Binding-site contacts:
Ligand atom CAP contacts residue THR120 of chain 1.B at 4.0 Å.
Ligand atom CAA contacts residue THR119 of chain 1.B at 3.9 Å.
Ligand atom OAG contacts residue LEU111 of chain 1.D at 4.1 Å.
Ligand atom CAJ contacts residue THR120 of chain 1.B at 3.8 Å.
Ligand atom CAN contacts residue LYS16 of chain 1.D at 3.5 Å.
Ligand atom CAJ contacts residue ALA109 of chain 1.B at 3.9 Å (hydrophobic).
Ligand atom CAI contacts residue LEU18 of chain 1.D at 4.2 Å (hydrophobic).
Ligand atom CAA contacts residue SER118 of chain 1.B at 3.2 Å.
Ligand atom CAK contacts residue THR120 of chain 1.D at 3.9 Å.
Ligand atom CAA contacts residue ALA109 of chain 1.B at 4.1 Å (hydrophobic).
Ligand atom CAV contacts residue LYS16 of chain 1.D at 4.2 Å.
Ligand atom CAM contacts residue LYS16 of chain 1.D at 4.3 Å.
Ligand atom CAH contacts residue LEU18 of chain 1.B at 4.0 Å (hydrophobic).
Ligand atom CAA contacts residue LEU111 of chain 1.D at 4.3 Å (hydrophobic).
Ligand atom CAA contacts residue THR120 of chain 1.B at 3.8 Å.
Ligand atom CAO contacts residue LYS16 of chain 1.B at 1.5 Å.
Ligand atom CAM contacts residue LEU18 of chain 1.D at 4.0 Å (hydrophobic).
Ligand atom OAE contacts residue LYS16 of chain 1.D at 2.4 Å (salt-bridge).
Ligand atom OAE contacts residue LYS16 of chain 1.B at 2.3 Å (salt-bridge).
Ligand atom CAB contacts residue THR120 of chain 1.D at 3.7 Å.
Ligand atom OAG contacts residue LEU111 of chain 1.B at 4.2 Å.
Ligand atom CAB contacts residue SER118 of chain 1.D at 3.2 Å.
Ligand atom CAU contacts residue LYS16 of chain 1.D at 3.1 Å.
Ligand atom CAH contacts residue ALA109 of chain 1.B at 4.1 Å (hydrophobic).
Ligand atom CAT contacts residue LEU111 of chain 1.B at 4.3 Å (hydrophobic).
Ligand atom CAD contacts residue LEU18 of chain 1.D at 4.1 Å (hydrophobic).
Ligand atom CAN contacts residue LYS16 of chain 1.B at 3.5 Å.
Ligand atom CAB contacts residue ALA109 of chain 1.D at 3.5 Å (hydrophobic).
Ligand atom CAQ contacts residue THR120 of chain 1.D at 4.0 Å.
Ligand atom CAS contacts residue LYS16 of chain 1.D at 4.2 Å.
Ligand atom CAO contacts residue LYS16 of chain 1.D at 3.1 Å.
Ligand atom CAT contacts residue SER118 of chain 1.D at 3.8 Å.
Ligand atom CAU contacts residue LYS16 of chain 1.B at 2.6 Å.
Ligand atom CAK contacts residue ALA109 of chain 1.D at 3.7 Å (hydrophobic).
Ligand atom CAB contacts residue THR119 of chain 1.D at 3.9 Å.
Ligand atom CAL contacts residue LYS16 of chain 1.B at 3.5 Å.
Ligand atom OAG contacts residue SER118 of chain 1.B at 3.7 Å.
Ligand atom CAQ contacts residue SER118 of chain 1.D at 4.0 Å.
Ligand atom OAG contacts residue SER118 of chain 1.D at 2.7 Å (h-bond).
Ligand atom CAL contacts residue LYS16 of chain 1.D at 3.6 Å.

Sequence of chain 1.D:
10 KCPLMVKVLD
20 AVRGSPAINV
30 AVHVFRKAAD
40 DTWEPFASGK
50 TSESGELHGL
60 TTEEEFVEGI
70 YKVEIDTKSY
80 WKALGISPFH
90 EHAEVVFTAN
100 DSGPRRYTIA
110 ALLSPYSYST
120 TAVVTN

Sequence of chain 1.B:
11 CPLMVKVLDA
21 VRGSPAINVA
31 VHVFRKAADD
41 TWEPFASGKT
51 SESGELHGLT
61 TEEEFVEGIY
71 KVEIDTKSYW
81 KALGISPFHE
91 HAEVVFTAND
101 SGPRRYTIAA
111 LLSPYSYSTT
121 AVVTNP

The protein below binds the small molecule below.
Small molecule (SMILES): Cc1cc(/C=C/c2cc(C(=O)O)cc(N(C)C)c2)cc(C)c1O